The small molecule below binds the protein below.
Small molecule (SMILES): CC(=O)N[C@H]1[C@@H](O[C@H]2[C@H](O)[C@@H](NC(C)=O)CO[C@@H]2CO)O[C@H](CO)[C@@H](O)[C@@H]1O

Binding-site contacts:
Ligand atom C5 contacts residue PRO9 of chain 1.A at 4.0 Å (hydrophobic).
Ligand atom O6 contacts residue PRO9 of chain 1.A at 4.0 Å.
Ligand atom C6 contacts residue TYR24 of chain 1.A at 3.7 Å (hydrophobic).
Ligand atom C2 contacts residue ASN37 of chain 1.A at 2.4 Å.
Ligand atom O6 contacts residue TYR7 of chain 1.A at 4.2 Å.
Ligand atom C1 contacts residue PRO9 of chain 1.A at 4.5 Å (hydrophobic).
Ligand atom C4 contacts residue ASN37 of chain 1.A at 4.2 Å.
Ligand atom O5 contacts residue PRO9 of chain 1.A at 3.4 Å.
Ligand atom C8 contacts residue THR39 of chain 1.A at 4.3 Å.
Ligand atom C1 contacts residue TYR24 of chain 1.A at 3.2 Å (hydrophobic).
Ligand atom O5 contacts residue ASN37 of chain 1.A at 2.4 Å (h-bond).
Ligand atom C8 contacts residue PRO36 of chain 1.A at 4.1 Å (hydrophobic).
Ligand atom C6 contacts residue PRO9 of chain 1.A at 3.5 Å (hydrophobic).
Ligand atom O7 contacts residue ASN37 of chain 1.A at 3.8 Å.
Ligand atom C7 contacts residue ASN37 of chain 1.A at 3.3 Å.
Ligand atom C8 contacts residue TYR7 of chain 1.A at 3.2 Å (hydrophobic).
Ligand atom C5 contacts residue ASN37 of chain 1.A at 3.7 Å.
Ligand atom N2 contacts residue ASN37 of chain 1.A at 2.9 Å (h-bond).
Ligand atom C5 contacts residue TYR24 of chain 1.A at 3.1 Å (hydrophobic).
Ligand atom C3 contacts residue ASN37 of chain 1.A at 3.8 Å.
Ligand atom C8 contacts residue ASN37 of chain 1.A at 3.9 Å.
Ligand atom C1 contacts residue ASN37 of chain 1.A at 1.4 Å.
Ligand atom O5 contacts residue TYR24 of chain 1.A at 2.8 Å (h-bond).

Sequence of chain 1.A:
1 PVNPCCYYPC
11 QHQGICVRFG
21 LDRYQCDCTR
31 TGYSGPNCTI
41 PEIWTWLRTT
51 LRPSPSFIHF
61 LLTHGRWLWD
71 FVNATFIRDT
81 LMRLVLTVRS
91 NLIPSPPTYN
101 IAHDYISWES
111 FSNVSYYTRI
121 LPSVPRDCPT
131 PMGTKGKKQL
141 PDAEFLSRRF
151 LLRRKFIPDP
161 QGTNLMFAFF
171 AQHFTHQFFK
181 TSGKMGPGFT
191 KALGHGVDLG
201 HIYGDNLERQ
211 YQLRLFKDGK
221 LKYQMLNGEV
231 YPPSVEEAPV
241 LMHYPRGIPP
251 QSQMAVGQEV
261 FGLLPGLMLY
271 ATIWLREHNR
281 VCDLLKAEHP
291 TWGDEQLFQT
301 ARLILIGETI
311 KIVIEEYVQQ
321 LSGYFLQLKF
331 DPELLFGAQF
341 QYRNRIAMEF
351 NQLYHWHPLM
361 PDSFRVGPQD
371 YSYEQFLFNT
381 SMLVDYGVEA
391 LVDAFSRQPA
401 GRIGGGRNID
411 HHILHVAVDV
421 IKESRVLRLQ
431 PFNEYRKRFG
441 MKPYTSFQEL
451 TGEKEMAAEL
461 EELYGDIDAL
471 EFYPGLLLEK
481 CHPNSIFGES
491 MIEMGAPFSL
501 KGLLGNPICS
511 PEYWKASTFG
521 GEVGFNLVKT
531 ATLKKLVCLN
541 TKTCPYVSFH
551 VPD